Sequence of chain 1.C:
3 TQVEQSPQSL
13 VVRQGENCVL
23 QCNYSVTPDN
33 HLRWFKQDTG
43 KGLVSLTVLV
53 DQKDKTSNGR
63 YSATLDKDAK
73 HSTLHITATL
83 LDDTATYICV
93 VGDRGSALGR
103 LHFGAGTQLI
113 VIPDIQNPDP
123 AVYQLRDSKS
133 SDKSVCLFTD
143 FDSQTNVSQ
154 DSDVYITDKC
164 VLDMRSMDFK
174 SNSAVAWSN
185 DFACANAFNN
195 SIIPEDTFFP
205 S

Sequence of chain 1.A:
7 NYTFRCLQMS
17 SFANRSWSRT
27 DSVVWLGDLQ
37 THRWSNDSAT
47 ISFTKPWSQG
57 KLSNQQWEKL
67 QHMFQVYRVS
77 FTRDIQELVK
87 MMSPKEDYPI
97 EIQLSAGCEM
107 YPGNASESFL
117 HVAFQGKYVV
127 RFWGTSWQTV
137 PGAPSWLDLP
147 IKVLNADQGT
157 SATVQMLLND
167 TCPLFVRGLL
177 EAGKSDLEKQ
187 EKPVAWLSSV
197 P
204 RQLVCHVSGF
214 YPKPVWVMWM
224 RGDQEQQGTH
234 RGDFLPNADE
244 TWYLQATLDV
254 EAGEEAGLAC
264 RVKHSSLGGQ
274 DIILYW

Binding-site contacts:
Ligand atom O7 contacts residue ASN32 of chain 1.C at 3.5 Å (h-bond).
Ligand atom C22 contacts residue TYR73 of chain 1.A at 3.7 Å (hydrophobic).
Ligand atom O3 contacts residue ARG96 of chain 1.C at 3.1 Å (salt-bridge).
Ligand atom O5 contacts residue GLY97 of chain 1.C at 3.0 Å (h-bond).
Ligand atom O6 contacts residue ASP153 of chain 1.A at 2.5 Å (salt-bridge).
Ligand atom C31 contacts residue PRO30 of chain 1.C at 3.7 Å (hydrophobic).
Ligand atom O4 contacts residue ASP153 of chain 1.A at 3.8 Å.
Ligand atom C24 contacts residue ASP80 of chain 1.A at 3.6 Å.
Ligand atom O3 contacts residue ASP80 of chain 1.A at 2.7 Å (salt-bridge).
Ligand atom C33 contacts residue ASP153 of chain 1.A at 3.4 Å.
Ligand atom C27 contacts residue THR156 of chain 1.A at 3.8 Å.
Ligand atom C27 contacts residue SER76 of chain 1.A at 3.8 Å.
Ligand atom O5 contacts residue ARG96 of chain 1.C at 3.3 Å.
Ligand atom O8 contacts residue PRO30 of chain 1.C at 3.8 Å.
Ligand atom O6 contacts residue GLY155 of chain 1.A at 3.4 Å.
Ligand atom O4 contacts residue THR156 of chain 1.A at 3.4 Å (h-bond).
Ligand atom C32 contacts residue GLY97 of chain 1.C at 3.8 Å.
Ligand atom N1 contacts residue TRP133 of chain 1.A at 3.5 Å.
Ligand atom O2 contacts residue ASP80 of chain 1.A at 2.6 Å (salt-bridge).
Ligand atom C26 contacts residue ASP80 of chain 1.A at 3.5 Å.
Ligand atom C11 contacts residue LEU84 of chain 1.A at 3.6 Å (hydrophobic).
Ligand atom O9 contacts residue PRO30 of chain 1.C at 3.2 Å.
Ligand atom O contacts residue TYR73 of chain 1.A at 3.4 Å.
Ligand atom O6 contacts residue ASN32 of chain 1.C at 2.9 Å (h-bond).
Ligand atom C7 contacts residue PLM1 of chain 1.I at 3.8 Å.
Ligand atom O1 contacts residue PHE77 of chain 1.A at 3.5 Å.
Ligand atom N2 contacts residue THR156 of chain 1.A at 3.1 Å (h-bond).
Ligand atom O5 contacts residue ASP153 of chain 1.A at 2.5 Å (salt-bridge).
Ligand atom C19 contacts residue TRP133 of chain 1.A at 3.4 Å (hydrophobic).
Ligand atom O3 contacts residue SER76 of chain 1.A at 3.4 Å.
Ligand atom O6 contacts residue THR156 of chain 1.A at 3.6 Å (h-bond).
Ligand atom C28 contacts residue SER76 of chain 1.A at 3.6 Å.
Ligand atom C25 contacts residue ASP80 of chain 1.A at 3.4 Å.
Ligand atom C26 contacts residue THR156 of chain 1.A at 3.6 Å.
Ligand atom C24 contacts residue TYR73 of chain 1.A at 3.8 Å (hydrophobic).
Ligand atom O1 contacts residue TYR73 of chain 1.A at 2.8 Å (h-bond).
Ligand atom C32 contacts residue ASP153 of chain 1.A at 3.6 Å.
Ligand atom C4 contacts residue TYR73 of chain 1.A at 3.7 Å (hydrophobic).
Ligand atom C23 contacts residue TYR73 of chain 1.A at 3.6 Å (hydrophobic).
Ligand atom C33 contacts residue THR156 of chain 1.A at 3.6 Å.

This protein binds this small molecule.
Small molecule (SMILES): CCCCCCCC(=O)NC(CO[C@H]1O[C@H](CO)[C@H](O)[C@H](O)[C@H]1O)[C@H](O)[C@H](O)CCCC(=O)NCCCCCCc1ccccc1